This protein binds this small molecule.
Small molecule (SMILES): CC(=O)N[C@H]1[C@H](O[C@H]2[C@H](O)[C@@H](NC(C)=O)CO[C@@H]2CO[C@@H]2O[C@@H](C)[C@@H](O)[C@@H](O)[C@@H]2O)O[C@H](CO)[C@@H](O)[C@@H]1O

Sequence of chain 4.A:
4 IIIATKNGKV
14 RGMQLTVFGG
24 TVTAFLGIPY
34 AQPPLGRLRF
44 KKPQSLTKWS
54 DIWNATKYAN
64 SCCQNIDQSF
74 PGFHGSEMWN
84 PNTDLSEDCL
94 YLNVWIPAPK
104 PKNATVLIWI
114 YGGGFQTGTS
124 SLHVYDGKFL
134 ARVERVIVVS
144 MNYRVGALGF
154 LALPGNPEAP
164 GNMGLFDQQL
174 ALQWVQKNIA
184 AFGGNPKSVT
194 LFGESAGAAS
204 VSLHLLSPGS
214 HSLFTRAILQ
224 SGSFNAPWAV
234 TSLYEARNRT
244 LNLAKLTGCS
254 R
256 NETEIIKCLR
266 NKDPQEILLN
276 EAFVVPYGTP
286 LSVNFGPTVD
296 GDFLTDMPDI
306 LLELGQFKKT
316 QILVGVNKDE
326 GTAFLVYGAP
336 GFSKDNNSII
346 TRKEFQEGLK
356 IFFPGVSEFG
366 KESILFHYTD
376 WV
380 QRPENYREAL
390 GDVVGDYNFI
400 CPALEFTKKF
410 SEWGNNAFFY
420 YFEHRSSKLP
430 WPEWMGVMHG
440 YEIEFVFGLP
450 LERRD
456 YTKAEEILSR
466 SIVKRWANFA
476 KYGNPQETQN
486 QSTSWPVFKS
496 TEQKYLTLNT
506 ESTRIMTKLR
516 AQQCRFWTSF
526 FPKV

Binding-site contacts:
Ligand atom C5 contacts residue ASN245 of chain 4.A at 3.2 Å.
Ligand atom C6 contacts residue TYR282 of chain 4.A at 3.7 Å (hydrophobic).
Ligand atom O5 contacts residue PRO281 of chain 4.A at 4.2 Å.
Ligand atom C3 contacts residue ASN245 of chain 4.A at 4.1 Å.
Ligand atom C5 contacts residue ASN245 of chain 4.A at 3.9 Å.
Ligand atom C7 contacts residue ASN241 of chain 4.A at 3.8 Å.
Ligand atom O7 contacts residue PRO281 of chain 4.A at 3.5 Å.
Ligand atom C5 contacts residue ASN241 of chain 4.A at 3.7 Å.
Ligand atom O6 contacts residue TYR282 of chain 4.A at 2.8 Å (h-bond).
Ligand atom O2 contacts residue PRO281 of chain 4.A at 4.2 Å.
Ligand atom C6 contacts residue ASN245 of chain 4.A at 3.6 Å.
Ligand atom C1 contacts residue ASN245 of chain 4.A at 4.0 Å.
Ligand atom N2 contacts residue ASN241 of chain 4.A at 2.9 Å (h-bond).
Ligand atom C2 contacts residue PRO281 of chain 4.A at 4.3 Å (hydrophobic).
Ligand atom O6 contacts residue ASN245 of chain 4.A at 3.1 Å (h-bond).
Ligand atom O3 contacts residue PHE278 of chain 4.A at 3.3 Å (h-bond).
Ligand atom C5 contacts residue LYS248 of chain 4.A at 4.2 Å.
Ligand atom C6 contacts residue LEU249 of chain 4.A at 3.6 Å (hydrophobic).
Ligand atom C4 contacts residue LEU249 of chain 4.A at 4.3 Å (hydrophobic).
Ligand atom C6 contacts residue LYS248 of chain 4.A at 3.4 Å.
Ligand atom C2 contacts residue ASN241 of chain 4.A at 2.5 Å.
Ligand atom O5 contacts residue ASN245 of chain 4.A at 3.9 Å.
Ligand atom C1 contacts residue ASN241 of chain 4.A at 1.4 Å.
Ligand atom C4 contacts residue ASN245 of chain 4.A at 3.9 Å.
Ligand atom O4 contacts residue PHE278 of chain 4.A at 3.9 Å.
Ligand atom C3 contacts residue PHE278 of chain 4.A at 3.5 Å (hydrophobic).
Ligand atom C3 contacts residue ASN241 of chain 4.A at 3.8 Å.
Ligand atom C6 contacts residue ASN245 of chain 4.A at 3.4 Å.
Ligand atom O4 contacts residue LEU249 of chain 4.A at 4.0 Å.
Ligand atom C5 contacts residue PRO281 of chain 4.A at 4.2 Å (hydrophobic).
Ligand atom O5 contacts residue ASN245 of chain 4.A at 3.0 Å (h-bond).
Ligand atom C6 contacts residue PRO281 of chain 4.A at 3.9 Å (hydrophobic).
Ligand atom C4 contacts residue PHE278 of chain 4.A at 3.2 Å (hydrophobic).
Ligand atom C1 contacts residue LYS248 of chain 4.A at 4.2 Å.
Ligand atom O3 contacts residue PRO281 of chain 4.A at 4.3 Å.
Ligand atom O5 contacts residue ASN241 of chain 4.A at 2.4 Å (h-bond).
Ligand atom C4 contacts residue ASN241 of chain 4.A at 4.3 Å.
Ligand atom C1 contacts residue ASN245 of chain 4.A at 4.0 Å.
Ligand atom O5 contacts residue LYS248 of chain 4.A at 3.3 Å (salt-bridge).
Ligand atom O3 contacts residue PRO281 of chain 4.A at 3.7 Å.